This protein binds this small molecule.
Small molecule (SMILES): [H]/N=C(\NCc1ccccc1OC)c1nn(-c2cccc(C)c2)nc1N

Binding-site contacts:
Ligand atom N23 contacts residue ASN375 of chain 1.A at 3.7 Å.
Ligand atom C05 contacts residue ILE396 of chain 1.A at 3.4 Å (hydrophobic).
Ligand atom C17 contacts residue MET203 of chain 1.A at 3.4 Å (hydrophobic).
Ligand atom C16 contacts residue MET203 of chain 1.A at 3.8 Å (hydrophobic).
Ligand atom C11 contacts residue PHE194 of chain 1.A at 3.6 Å (hydrophobic).
Ligand atom N25 contacts residue MET392 of chain 1.A at 3.6 Å.
Ligand atom N25 contacts residue GLU195 of chain 1.A at 3.5 Å (salt-bridge).
Ligand atom N15 contacts residue LEU371 of chain 1.A at 3.9 Å.
Ligand atom C06 contacts residue SER93 of chain 1.A at 3.7 Å.
Ligand atom C01 contacts residue PHE194 of chain 1.A at 3.9 Å (hydrophobic).
Ligand atom C20 contacts residue MET203 of chain 1.A at 3.8 Å (hydrophobic).
Ligand atom C06 contacts residue TYR35 of chain 1.A at 3.8 Å (hydrophobic).
Ligand atom C06 contacts residue ALA89 of chain 1.A at 3.2 Å (hydrophobic).
Ligand atom C07 contacts residue SER93 of chain 1.A at 3.6 Å.
Ligand atom C08 contacts residue SER93 of chain 1.A at 3.9 Å.
Ligand atom C16 contacts residue LEU371 of chain 1.A at 3.4 Å (hydrophobic).
Ligand atom N10 contacts residue PHE194 of chain 1.A at 3.0 Å.
Ligand atom C09 contacts residue PHE194 of chain 1.A at 3.0 Å (hydrophobic).
Ligand atom C18 contacts residue LEU371 of chain 1.A at 3.7 Å (hydrophobic).
Ligand atom C01 contacts residue TYR393 of chain 1.A at 3.5 Å (hydrophobic).
Ligand atom C21 contacts residue VAL110 of chain 1.A at 3.6 Å (hydrophobic).
Ligand atom O02 contacts residue TYR393 of chain 1.A at 3.9 Å.
Ligand atom C21 contacts residue LEU111 of chain 1.A at 3.3 Å (hydrophobic).
Ligand atom C07 contacts residue ILE92 of chain 1.A at 3.8 Å (hydrophobic).
Ligand atom N23 contacts residue LEU371 of chain 1.A at 3.8 Å.
Ligand atom C05 contacts residue SER93 of chain 1.A at 3.8 Å.
Ligand atom C01 contacts residue MET392 of chain 1.A at 3.8 Å (hydrophobic).
Ligand atom C07 contacts residue ALA89 of chain 1.A at 3.8 Å (hydrophobic).
Ligand atom C04 contacts residue TYR393 of chain 1.A at 3.8 Å (hydrophobic).
Ligand atom C22 contacts residue LEU371 of chain 1.A at 3.9 Å (hydrophobic).
Ligand atom C18 contacts residue MET203 of chain 1.A at 3.1 Å (hydrophobic).
Ligand atom C05 contacts residue TYR35 of chain 1.A at 3.4 Å (hydrophobic).
Ligand atom C20 contacts residue LEU111 of chain 1.A at 3.7 Å (hydrophobic).
Ligand atom O02 contacts residue MET392 of chain 1.A at 3.3 Å.
Ligand atom C01 contacts residue LEU389 of chain 1.A at 3.6 Å (hydrophobic).
Ligand atom C19 contacts residue MET203 of chain 1.A at 3.4 Å (hydrophobic).
Ligand atom C17 contacts residue ASN375 of chain 1.A at 3.3 Å.
Ligand atom C06 contacts residue ILE396 of chain 1.A at 3.8 Å (hydrophobic).
Ligand atom C17 contacts residue LEU371 of chain 1.A at 3.3 Å (hydrophobic).
Ligand atom C18 contacts residue HIS372 of chain 1.A at 3.7 Å.

Sequence of chain 1.A:
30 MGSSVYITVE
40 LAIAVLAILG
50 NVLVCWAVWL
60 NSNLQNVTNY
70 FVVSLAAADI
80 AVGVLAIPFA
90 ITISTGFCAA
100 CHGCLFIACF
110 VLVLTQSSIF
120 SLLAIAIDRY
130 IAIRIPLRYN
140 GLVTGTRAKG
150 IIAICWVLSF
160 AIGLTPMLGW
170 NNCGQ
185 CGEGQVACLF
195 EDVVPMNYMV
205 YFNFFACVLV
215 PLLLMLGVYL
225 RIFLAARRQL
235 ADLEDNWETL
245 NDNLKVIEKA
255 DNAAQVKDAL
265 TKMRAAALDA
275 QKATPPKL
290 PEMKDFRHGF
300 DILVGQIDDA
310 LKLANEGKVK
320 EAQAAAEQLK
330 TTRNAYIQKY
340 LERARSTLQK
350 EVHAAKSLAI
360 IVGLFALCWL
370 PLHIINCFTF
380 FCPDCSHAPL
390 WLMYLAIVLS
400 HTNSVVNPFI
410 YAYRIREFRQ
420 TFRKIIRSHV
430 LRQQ